Sequence of chain 3.A:
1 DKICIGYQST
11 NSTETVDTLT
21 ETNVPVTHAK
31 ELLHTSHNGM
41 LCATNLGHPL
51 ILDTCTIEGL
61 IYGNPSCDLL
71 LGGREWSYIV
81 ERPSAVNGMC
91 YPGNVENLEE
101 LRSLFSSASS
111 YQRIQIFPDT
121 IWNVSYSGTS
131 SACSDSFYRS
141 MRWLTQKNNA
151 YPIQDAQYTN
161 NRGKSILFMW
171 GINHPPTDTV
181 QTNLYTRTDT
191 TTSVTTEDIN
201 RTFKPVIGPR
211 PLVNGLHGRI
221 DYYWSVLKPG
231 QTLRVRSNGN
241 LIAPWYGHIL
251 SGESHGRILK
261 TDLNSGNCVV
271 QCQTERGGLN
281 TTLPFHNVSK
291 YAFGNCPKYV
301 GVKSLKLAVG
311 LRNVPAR

Binding-site contacts:
Ligand atom C1 contacts residue ILE121 of chain 3.A at 3.9 Å (hydrophobic).
Ligand atom C7 contacts residue GLN154 of chain 3.A at 3.9 Å.
Ligand atom C8 contacts residue TRP122 of chain 3.A at 3.6 Å (hydrophobic).
Ligand atom C2 contacts residue ASN123 of chain 3.A at 2.5 Å.
Ligand atom N2 contacts residue ILE121 of chain 3.A at 3.1 Å (h-bond).
Ligand atom C7 contacts residue ASN123 of chain 3.A at 3.1 Å.
Ligand atom N2 contacts residue ASN123 of chain 3.A at 2.9 Å (h-bond).
Ligand atom O7 contacts residue ASN123 of chain 3.A at 3.9 Å.
Ligand atom O7 contacts residue ASP155 of chain 3.A at 2.8 Å (salt-bridge).
Ligand atom N2 contacts residue ASP155 of chain 3.A at 4.3 Å.
Ligand atom C8 contacts residue ASN123 of chain 3.A at 3.2 Å.
Ligand atom C4 contacts residue ASN123 of chain 3.A at 4.3 Å.
Ligand atom O7 contacts residue ILE153 of chain 3.A at 3.9 Å.
Ligand atom O3 contacts residue ASP155 of chain 3.A at 4.3 Å.
Ligand atom C8 contacts residue ILE121 of chain 3.A at 3.2 Å (hydrophobic).
Ligand atom O5 contacts residue ASN123 of chain 3.A at 2.4 Å (h-bond).
Ligand atom C5 contacts residue ASN123 of chain 3.A at 3.7 Å.
Ligand atom C7 contacts residue ILE121 of chain 3.A at 3.6 Å (hydrophobic).
Ligand atom C8 contacts residue ASP155 of chain 3.A at 4.3 Å.
Ligand atom C1 contacts residue ASN123 of chain 3.A at 1.4 Å.
Ligand atom C2 contacts residue ILE121 of chain 3.A at 4.0 Å (hydrophobic).
Ligand atom C3 contacts residue ILE121 of chain 3.A at 4.4 Å (hydrophobic).
Ligand atom C8 contacts residue GLN154 of chain 3.A at 2.6 Å.
Ligand atom O7 contacts residue GLN154 of chain 3.A at 3.5 Å.
Ligand atom C7 contacts residue ASP155 of chain 3.A at 3.8 Å.
Ligand atom C3 contacts residue ASN123 of chain 3.A at 3.8 Å.

A protein and the small-molecule ligand that binds it are described below.
Small molecule (SMILES): CC(=O)N[C@H]1[C@H](O[C@H]2[C@H](O)[C@@H](NC(C)=O)CO[C@@H]2CO)O[C@H](CO)[C@@H](O)[C@@H]1O